Sequence of chain 1.C:
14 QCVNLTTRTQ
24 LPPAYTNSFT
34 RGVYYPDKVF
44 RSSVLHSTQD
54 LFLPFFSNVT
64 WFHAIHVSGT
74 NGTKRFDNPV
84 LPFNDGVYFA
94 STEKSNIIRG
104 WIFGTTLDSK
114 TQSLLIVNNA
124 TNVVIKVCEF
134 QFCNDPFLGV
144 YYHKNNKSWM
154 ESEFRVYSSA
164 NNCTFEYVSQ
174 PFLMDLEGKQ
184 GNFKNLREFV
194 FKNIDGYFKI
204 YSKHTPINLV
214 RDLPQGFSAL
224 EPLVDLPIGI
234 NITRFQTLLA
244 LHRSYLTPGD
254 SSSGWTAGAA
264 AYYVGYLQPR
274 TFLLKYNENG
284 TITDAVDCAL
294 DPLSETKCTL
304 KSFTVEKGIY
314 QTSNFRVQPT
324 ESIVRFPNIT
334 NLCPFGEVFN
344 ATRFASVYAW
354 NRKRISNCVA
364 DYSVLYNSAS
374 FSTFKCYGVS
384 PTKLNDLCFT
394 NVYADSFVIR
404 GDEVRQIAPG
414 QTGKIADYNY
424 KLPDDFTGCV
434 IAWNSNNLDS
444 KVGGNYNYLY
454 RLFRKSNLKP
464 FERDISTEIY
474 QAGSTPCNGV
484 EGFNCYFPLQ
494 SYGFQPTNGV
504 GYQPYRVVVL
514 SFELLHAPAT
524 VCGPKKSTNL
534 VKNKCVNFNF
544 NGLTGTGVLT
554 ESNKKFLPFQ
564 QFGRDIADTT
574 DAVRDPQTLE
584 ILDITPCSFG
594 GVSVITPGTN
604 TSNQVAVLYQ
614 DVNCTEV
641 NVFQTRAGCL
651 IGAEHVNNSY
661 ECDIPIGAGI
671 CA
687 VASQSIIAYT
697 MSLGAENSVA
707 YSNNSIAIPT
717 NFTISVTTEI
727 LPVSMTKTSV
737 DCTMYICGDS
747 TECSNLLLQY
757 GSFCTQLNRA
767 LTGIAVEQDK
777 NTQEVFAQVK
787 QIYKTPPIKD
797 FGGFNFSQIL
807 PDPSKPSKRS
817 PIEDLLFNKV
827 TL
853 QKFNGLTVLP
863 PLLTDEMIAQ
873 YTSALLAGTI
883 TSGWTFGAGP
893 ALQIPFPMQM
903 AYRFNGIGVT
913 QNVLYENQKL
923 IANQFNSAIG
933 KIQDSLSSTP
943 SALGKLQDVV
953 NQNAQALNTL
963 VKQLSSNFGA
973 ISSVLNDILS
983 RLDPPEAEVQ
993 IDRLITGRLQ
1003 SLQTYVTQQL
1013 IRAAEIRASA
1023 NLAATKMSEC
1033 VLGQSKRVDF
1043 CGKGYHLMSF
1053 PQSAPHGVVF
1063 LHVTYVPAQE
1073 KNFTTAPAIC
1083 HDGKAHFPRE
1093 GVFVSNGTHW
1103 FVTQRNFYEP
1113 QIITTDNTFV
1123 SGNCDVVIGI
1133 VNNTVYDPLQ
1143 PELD

This protein binds this small molecule.
Small molecule (SMILES): CC(=O)N[C@@H]1[C@@H](O)[C@H](O)[C@@H](CO)O[C@H]1O

Binding-site contacts:
Ligand atom C8 contacts residue PHE342 of chain 1.C at 3.8 Å (hydrophobic).
Ligand atom C5 contacts residue ASN343 of chain 1.C at 3.7 Å.
Ligand atom C1 contacts residue ASN343 of chain 1.C at 1.5 Å.
Ligand atom C8 contacts residue ASN343 of chain 1.C at 3.6 Å.
Ligand atom C3 contacts residue ASN343 of chain 1.C at 3.9 Å.
Ligand atom O7 contacts residue ASN343 of chain 1.C at 3.4 Å (h-bond).
Ligand atom N2 contacts residue ASN343 of chain 1.C at 2.6 Å (h-bond).
Ligand atom O5 contacts residue ASN343 of chain 1.C at 2.4 Å (h-bond).
Ligand atom C2 contacts residue ASN343 of chain 1.C at 2.6 Å.
Ligand atom C8 contacts residue LEU368 of chain 1.C at 3.9 Å (hydrophobic).
Ligand atom C7 contacts residue ASN343 of chain 1.C at 2.9 Å.
Ligand atom C4 contacts residue ASN343 of chain 1.C at 4.3 Å.